Sequence of chain 1.A:
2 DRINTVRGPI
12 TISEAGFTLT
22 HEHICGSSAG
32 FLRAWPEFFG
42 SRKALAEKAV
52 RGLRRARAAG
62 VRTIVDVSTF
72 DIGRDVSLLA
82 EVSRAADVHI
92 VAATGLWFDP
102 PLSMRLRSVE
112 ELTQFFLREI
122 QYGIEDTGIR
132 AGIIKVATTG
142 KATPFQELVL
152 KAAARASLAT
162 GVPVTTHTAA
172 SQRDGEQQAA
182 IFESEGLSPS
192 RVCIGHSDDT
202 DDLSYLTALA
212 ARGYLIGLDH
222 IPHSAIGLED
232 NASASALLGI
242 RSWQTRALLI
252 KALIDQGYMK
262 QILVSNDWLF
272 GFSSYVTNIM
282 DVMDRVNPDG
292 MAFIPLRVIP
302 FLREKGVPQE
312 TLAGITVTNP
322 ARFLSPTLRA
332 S

Binding-site contacts:
Ligand atom CA contacts residue GLU311 of chain 1.A at 4.4 Å.
Ligand atom C contacts residue MET260 of chain 1.A at 3.8 Å (hydrophobic).
Ligand atom C5' contacts residue GLY315 of chain 1.A at 3.5 Å.
Ligand atom C3' contacts residue ASN320 of chain 1.A at 3.2 Å.
Ligand atom C3' contacts residue LYS261 of chain 1.A at 3.9 Å.
Ligand atom C3' contacts residue ARG323 of chain 1.A at 4.0 Å.
Ligand atom C6' contacts residue MET260 of chain 1.A at 3.5 Å (hydrophobic).
Ligand atom C5' contacts residue ILE316 of chain 1.A at 3.9 Å (hydrophobic).
Ligand atom C1' contacts residue MET260 of chain 1.A at 4.1 Å (hydrophobic).
Ligand atom OXT contacts residue LYS261 of chain 1.A at 3.7 Å.
Ligand atom C6' contacts residue GLU311 of chain 1.A at 3.9 Å.
Ligand atom C4' contacts residue GLY315 of chain 1.A at 3.2 Å.
Ligand atom C5' contacts residue GLU311 of chain 1.A at 4.4 Å.
Ligand atom C6' contacts residue THR312 of chain 1.A at 4.0 Å.
Ligand atom C1' contacts residue GLU311 of chain 1.A at 4.2 Å.
Ligand atom C4' contacts residue ASN320 of chain 1.A at 3.5 Å.
Ligand atom C4' contacts residue ILE316 of chain 1.A at 3.5 Å (hydrophobic).
Ligand atom C3' contacts residue GLY315 of chain 1.A at 3.4 Å.
Ligand atom C5' contacts residue THR312 of chain 1.A at 3.5 Å.
Ligand atom CA contacts residue MET260 of chain 1.A at 4.3 Å (hydrophobic).
Ligand atom C1' contacts residue GLY315 of chain 1.A at 3.8 Å.
Ligand atom C4' contacts residue LYS261 of chain 1.A at 4.2 Å.
Ligand atom C4' contacts residue THR312 of chain 1.A at 4.3 Å.
Ligand atom C2' contacts residue THR319 of chain 1.A at 4.2 Å.
Ligand atom C3' contacts residue THR319 of chain 1.A at 4.1 Å.
Ligand atom C contacts residue LYS261 of chain 1.A at 3.8 Å.
Ligand atom C2' contacts residue LYS261 of chain 1.A at 4.2 Å.
Ligand atom C4' contacts residue MET260 of chain 1.A at 3.6 Å (hydrophobic).
Ligand atom C3' contacts residue ILE316 of chain 1.A at 4.3 Å (hydrophobic).
Ligand atom C2' contacts residue ASN320 of chain 1.A at 4.4 Å.
Ligand atom C2' contacts residue GLY315 of chain 1.A at 3.6 Å.
Ligand atom C6' contacts residue GLY315 of chain 1.A at 3.9 Å.
Ligand atom C5' contacts residue MET260 of chain 1.A at 3.6 Å (hydrophobic).

A protein and the small-molecule ligand that binds it are described below.
Small molecule (SMILES): OCCc1ccccc1